Binding-site contacts:
Ligand atom N2 contacts residue ASN340 of chain 1.P at 2.8 Å (h-bond).
Ligand atom O5 contacts residue ASN340 of chain 1.P at 2.4 Å (h-bond).
Ligand atom C2 contacts residue GLY106 of chain 1.Q at 3.5 Å.
Ligand atom C6 contacts residue ASN45 of chain 1.R at 3.4 Å.
Ligand atom O3 contacts residue ASN45 of chain 1.R at 3.5 Å (h-bond).
Ligand atom C6 contacts residue ARG103 of chain 1.Q at 3.7 Å.
Ligand atom C2 contacts residue HIS338 of chain 1.P at 3.7 Å.
Ligand atom C3 contacts residue HIS338 of chain 1.P at 3.5 Å.
Ligand atom O7 contacts residue GLY106 of chain 1.Q at 3.5 Å (h-bond).
Ligand atom C4 contacts residue ASP62 of chain 1.R at 3.5 Å.
Ligand atom C8 contacts residue ASN304 of chain 1.P at 3.4 Å.
Ligand atom O3 contacts residue GLN47 of chain 1.R at 3.2 Å (h-bond).
Ligand atom C3 contacts residue ASP62 of chain 1.R at 3.7 Å.
Ligand atom C5 contacts residue ILE104 of chain 1.Q at 3.5 Å (hydrophobic).
Ligand atom O5 contacts residue ARG103 of chain 1.Q at 3.1 Å (salt-bridge).
Ligand atom O3 contacts residue ASN46 of chain 1.R at 3.5 Å.
Ligand atom O2 contacts residue ASP62 of chain 1.R at 3.3 Å (salt-bridge).
Ligand atom O7 contacts residue ASN340 of chain 1.P at 3.4 Å (h-bond).
Ligand atom O2 contacts residue GLN47 of chain 1.R at 2.5 Å (h-bond).
Ligand atom O5 contacts residue THR413 of chain 1.P at 3.7 Å.
Ligand atom C2 contacts residue ASN340 of chain 1.P at 2.4 Å.
Ligand atom O3 contacts residue ILE63 of chain 1.R at 3.3 Å.
Ligand atom C6 contacts residue ILE415 of chain 1.P at 3.7 Å (hydrophobic).
Ligand atom C7 contacts residue ASN340 of chain 1.P at 3.2 Å.
Ligand atom O6 contacts residue ASN45 of chain 1.R at 2.4 Å (h-bond).
Ligand atom C3 contacts residue ASN340 of chain 1.P at 3.8 Å.
Ligand atom C8 contacts residue THR306 of chain 1.P at 3.7 Å.
Ligand atom C2 contacts residue GLN47 of chain 1.R at 3.6 Å.
Ligand atom C5 contacts residue ILE415 of chain 1.P at 3.8 Å (hydrophobic).
Ligand atom C2 contacts residue ASP62 of chain 1.R at 3.7 Å.
Ligand atom O7 contacts residue VAL108 of chain 1.Q at 3.3 Å (h-bond).
Ligand atom O3 contacts residue ASP62 of chain 1.R at 3.2 Å (salt-bridge).
Ligand atom C3 contacts residue ILE104 of chain 1.Q at 3.7 Å (hydrophobic).
Ligand atom O4 contacts residue VAL107 of chain 1.Q at 3.6 Å.
Ligand atom C4 contacts residue ASN45 of chain 1.R at 3.4 Å.
Ligand atom O6 contacts residue ARG103 of chain 1.Q at 2.5 Å (salt-bridge).
Ligand atom N2 contacts residue HIS338 of chain 1.P at 3.1 Å (h-bond).
Ligand atom C1 contacts residue ASN340 of chain 1.P at 1.4 Å.
Ligand atom O4 contacts residue ASN45 of chain 1.R at 2.3 Å (h-bond).
Ligand atom C5 contacts residue ASN340 of chain 1.P at 3.7 Å.

Sequence of chain 1.P:
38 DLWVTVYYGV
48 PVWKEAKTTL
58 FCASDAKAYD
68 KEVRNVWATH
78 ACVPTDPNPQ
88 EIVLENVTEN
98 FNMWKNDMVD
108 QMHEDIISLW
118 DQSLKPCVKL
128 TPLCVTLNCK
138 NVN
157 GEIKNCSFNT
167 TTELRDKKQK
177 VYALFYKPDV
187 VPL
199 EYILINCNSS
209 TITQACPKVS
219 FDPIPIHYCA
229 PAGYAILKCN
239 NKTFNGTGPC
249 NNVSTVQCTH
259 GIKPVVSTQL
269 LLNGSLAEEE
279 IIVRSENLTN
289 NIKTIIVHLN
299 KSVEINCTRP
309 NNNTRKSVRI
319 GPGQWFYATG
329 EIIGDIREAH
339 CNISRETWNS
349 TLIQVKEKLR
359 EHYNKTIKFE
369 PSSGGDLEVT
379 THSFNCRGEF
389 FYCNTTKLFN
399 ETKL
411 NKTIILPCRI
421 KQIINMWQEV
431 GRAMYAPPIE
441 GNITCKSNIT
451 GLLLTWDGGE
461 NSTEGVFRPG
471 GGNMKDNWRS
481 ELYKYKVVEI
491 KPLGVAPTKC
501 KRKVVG

Sequence of chain 1.R:
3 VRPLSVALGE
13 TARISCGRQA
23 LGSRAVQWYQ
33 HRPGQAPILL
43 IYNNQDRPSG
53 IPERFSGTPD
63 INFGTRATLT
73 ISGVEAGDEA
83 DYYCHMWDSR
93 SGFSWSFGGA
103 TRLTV

Sequence of chain 1.Q:
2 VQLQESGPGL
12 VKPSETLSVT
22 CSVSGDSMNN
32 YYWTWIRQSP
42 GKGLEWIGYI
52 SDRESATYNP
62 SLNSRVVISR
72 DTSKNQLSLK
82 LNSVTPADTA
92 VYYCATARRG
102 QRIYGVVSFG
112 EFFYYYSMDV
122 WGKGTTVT

The protein below binds the small molecule below.
Small molecule (SMILES): CC(=O)N[C@H]1[C@H](O[C@H]2[C@H](O)[C@@H](NC(C)=O)CO[C@@H]2CO)O[C@H](CO)[C@@H](O[C@@H]2O[C@H](CO[C@H]3O[C@H](CO)[C@@H](O)[C@H](O[C@H]4O[C@H](CO)[C@@H](O)[C@H](O)[C@@H]4O)[C@@H]3O)[C@@H](O)[C@H](O[C@H]3O[C@H](CO)[C@@H](O)[C@H](O)[C@@H]3O[C@H]3O[C@H](CO)[C@@H](O)[C@H](O)[C@@H]3O)[C@@H]2O)[C@@H]1O